Sequence of chain 1.A:
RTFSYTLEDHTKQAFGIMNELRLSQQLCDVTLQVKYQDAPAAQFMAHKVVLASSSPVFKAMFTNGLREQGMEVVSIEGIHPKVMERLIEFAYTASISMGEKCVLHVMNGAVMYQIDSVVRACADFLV

A protein and the small-molecule ligand that binds it are described below.
Small molecule (SMILES): COC(=O)CCC(=O)OC

Binding-site contacts:
Ligand atom O09 contacts residue ARG94 of chain 1.A at 4.0 Å.
Ligand atom O04 contacts residue CYS110 of chain 1.A at 4.1 Å.
Ligand atom C10 contacts residue ARG94 of chain 1.A at 2.8 Å.
Ligand atom C03 contacts residue CYS110 of chain 1.A at 3.0 Å (hydrophobic).
Ligand atom O04 contacts residue LYS90 of chain 1.A at 3.9 Å.
Ligand atom C07 contacts residue CYS110 of chain 1.A at 3.3 Å (hydrophobic).
Ligand atom C03 contacts residue HIS113 of chain 1.A at 4.5 Å.
Ligand atom C01 contacts residue CYS110 of chain 1.A at 4.3 Å (hydrophobic).
Ligand atom C10 contacts residue SER105 of chain 1.A at 4.2 Å.
Ligand atom O08 contacts residue VAL114 of chain 1.A at 4.2 Å.
Ligand atom O02 contacts residue CYS110 of chain 1.A at 3.2 Å (h-bond).
Ligand atom O04 contacts residue HIS88 of chain 1.A at 3.6 Å (h-bond).
Ligand atom C05 contacts residue CYS110 of chain 1.A at 1.9 Å (hydrophobic).
Ligand atom C07 contacts residue LYS90 of chain 1.A at 4.5 Å.
Ligand atom O09 contacts residue CYS110 of chain 1.A at 4.3 Å.
Ligand atom O08 contacts residue LYS90 of chain 1.A at 4.4 Å.
Ligand atom O04 contacts residue VAL91 of chain 1.A at 4.5 Å.
Ligand atom C01 contacts residue HIS113 of chain 1.A at 3.1 Å.
Ligand atom O02 contacts residue HIS113 of chain 1.A at 3.9 Å.
Ligand atom C10 contacts residue MET106 of chain 1.A at 3.3 Å (hydrophobic).
Ligand atom O09 contacts residue MET106 of chain 1.A at 4.3 Å.
Ligand atom O08 contacts residue MET106 of chain 1.A at 4.0 Å.
Ligand atom C06 contacts residue LYS90 of chain 1.A at 4.2 Å.
Ligand atom O08 contacts residue CYS110 of chain 1.A at 3.0 Å.
Ligand atom C06 contacts residue CYS110 of chain 1.A at 2.9 Å (hydrophobic).